Sequence of chain 55.A:
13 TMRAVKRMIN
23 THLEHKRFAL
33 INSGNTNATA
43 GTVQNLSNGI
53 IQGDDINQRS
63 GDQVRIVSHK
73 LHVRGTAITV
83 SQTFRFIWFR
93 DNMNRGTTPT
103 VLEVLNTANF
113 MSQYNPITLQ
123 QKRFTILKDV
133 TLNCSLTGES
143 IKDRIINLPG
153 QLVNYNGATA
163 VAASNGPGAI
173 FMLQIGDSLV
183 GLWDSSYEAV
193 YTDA

Binding-site contacts:
Ligand atom O2 contacts residue A2 of chain 55.B at 3.7 Å.
Ligand atom OP1 contacts residue ARG15 of chain 55.A at 2.5 Å.
Ligand atom N1 contacts residue ARG19 of chain 55.A at 3.9 Å.
Ligand atom C1' contacts residue ARG19 of chain 55.A at 4.3 Å.
Ligand atom N3 contacts residue A2 of chain 55.B at 3.7 Å.
Ligand atom C2 contacts residue A1 of chain 55.B at 3.1 Å.
Ligand atom C3' contacts residue ARG15 of chain 55.A at 3.8 Å.
Ligand atom O4 contacts residue A3 of chain 55.B at 2.8 Å (h-bond).
Ligand atom C3' contacts residue ARG19 of chain 55.A at 3.4 Å.
Ligand atom O4 contacts residue A1 of chain 55.B at 3.0 Å (h-bond).
Ligand atom OP1 contacts residue ARG19 of chain 55.A at 4.1 Å.
Ligand atom O2 contacts residue A1 of chain 55.B at 2.7 Å (h-bond).
Ligand atom C2 contacts residue A3 of chain 55.B at 3.5 Å.
Ligand atom C4' contacts residue ARG15 of chain 55.A at 3.3 Å.
Ligand atom C4 contacts residue A3 of chain 55.B at 3.6 Å.
Ligand atom C4 contacts residue A1 of chain 55.B at 3.4 Å.
Ligand atom O3' contacts residue ARG15 of chain 55.A at 3.1 Å (salt-bridge).
Ligand atom N3 contacts residue A1 of chain 55.B at 2.7 Å (h-bond).
Ligand atom C5' contacts residue ARG19 of chain 55.A at 3.2 Å.
Ligand atom C5 contacts residue ARG19 of chain 55.A at 2.9 Å.
Ligand atom OP1 contacts residue MET14 of chain 55.A at 3.8 Å.
Ligand atom OP2 contacts residue ARG15 of chain 55.A at 2.5 Å.
Ligand atom OP2 contacts residue ARG19 of chain 55.A at 2.1 Å (salt-bridge).
Ligand atom OP2 contacts residue ALA16 of chain 55.A at 4.1 Å.
Ligand atom P contacts residue ARG19 of chain 55.A at 2.8 Å.
Ligand atom C4 contacts residue ARG19 of chain 55.A at 3.9 Å.
Ligand atom C4' contacts residue ARG19 of chain 55.A at 3.7 Å.
Ligand atom N3 contacts residue A3 of chain 55.B at 2.8 Å (h-bond).
Ligand atom C2 contacts residue A2 of chain 55.B at 3.9 Å.
Ligand atom C2' contacts residue ARG19 of chain 55.A at 3.6 Å.
Ligand atom O4' contacts residue ARG19 of chain 55.A at 3.9 Å.
Ligand atom N1 contacts residue A3 of chain 55.B at 4.3 Å.
Ligand atom O5' contacts residue ARG15 of chain 55.A at 3.6 Å.
Ligand atom O5' contacts residue ARG19 of chain 55.A at 2.1 Å (salt-bridge).
Ligand atom O3' contacts residue ARG19 of chain 55.A at 3.6 Å (salt-bridge).
Ligand atom C6 contacts residue ARG19 of chain 55.A at 2.7 Å.
Ligand atom O2 contacts residue A3 of chain 55.B at 3.2 Å.
Ligand atom C5' contacts residue ARG15 of chain 55.A at 2.5 Å.
Ligand atom P contacts residue ARG15 of chain 55.A at 3.1 Å.
Ligand atom OP1 contacts residue LYS18 of chain 55.A at 3.7 Å.

This small molecule binds to this protein.
Small molecule (SMILES): O=c1ccn([C@@H]2O[C@H](CO[P](=O)(O)O[C@H]3[C@@H](O)[C@H](n4ccc(=O)[nH]c4=O)O[C@@H]3CO[P](=O)(O)O[C@H]3[C@@H](O)[C@H](n4ccc(=O)[nH]c4=O)O[C@@H]3CO[P](=O)(O)O[C@H]3[C@@H](O)[C@H](n4ccc(=O)[nH]c4=O)O[C@@H]3COP(=O)=O)[C@@H](O)[C@H]2O)c(=O)[nH]1